The protein below binds the small molecule below.
Small molecule (SMILES): O=C(CCl)N(CCCNC(=O)C(F)(F)F)c1ccc([N+](=O)[O-])cc1

Sequence of chain 1.A:
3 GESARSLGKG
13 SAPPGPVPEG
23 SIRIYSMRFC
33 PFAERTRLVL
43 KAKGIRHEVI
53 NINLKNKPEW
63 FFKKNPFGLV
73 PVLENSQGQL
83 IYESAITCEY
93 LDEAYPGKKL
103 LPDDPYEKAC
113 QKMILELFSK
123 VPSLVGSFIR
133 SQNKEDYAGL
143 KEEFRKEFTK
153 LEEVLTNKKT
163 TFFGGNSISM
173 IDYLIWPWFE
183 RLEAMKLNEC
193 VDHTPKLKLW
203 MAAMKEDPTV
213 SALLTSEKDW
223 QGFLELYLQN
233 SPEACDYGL

Binding-site contacts:
Ligand atom C20 contacts residue TYR229 of chain 1.A at 3.4 Å (hydrophobic).
Ligand atom O22 contacts residue CYS237 of chain 1.A at 3.8 Å.
Ligand atom C19 contacts residue LEU56 of chain 1.A at 3.8 Å (hydrophobic).
Ligand atom O23 contacts residue LEU56 of chain 1.A at 3.5 Å.
Ligand atom O05 contacts residue PHE34 of chain 1.A at 3.1 Å.
Ligand atom C03 contacts residue LEU56 of chain 1.A at 4.0 Å (hydrophobic).
Ligand atom O23 contacts residue TYR229 of chain 1.A at 3.6 Å.
Ligand atom F15 contacts residue ILE131 of chain 1.A at 3.9 Å.
Ligand atom C24 contacts residue MET29 of chain 1.A at 3.6 Å (hydrophobic).
Ligand atom C07 contacts residue PHE34 of chain 1.A at 4.0 Å (hydrophobic).
Ligand atom F16 contacts residue VAL127 of chain 1.A at 2.9 Å.
Ligand atom C04 contacts residue CYS32 of chain 1.A at 2.7 Å (hydrophobic).
Ligand atom F15 contacts residue TRP222 of chain 1.A at 3.4 Å.
Ligand atom C24 contacts residue PHE225 of chain 1.A at 4.0 Å (hydrophobic).
Ligand atom C24 contacts residue TYR229 of chain 1.A at 3.6 Å (hydrophobic).
Ligand atom O12 contacts residue TRP222 of chain 1.A at 3.4 Å.
Ligand atom C04 contacts residue PHE34 of chain 1.A at 3.9 Å (hydrophobic).
Ligand atom F16 contacts residue ILE131 of chain 1.A at 3.8 Å.
Ligand atom C13 contacts residue VAL127 of chain 1.A at 3.3 Å (hydrophobic).
Ligand atom C20 contacts residue LEU56 of chain 1.A at 3.6 Å (hydrophobic).
Ligand atom N06 contacts residue CYS32 of chain 1.A at 3.9 Å.
Ligand atom C03 contacts residue CYS32 of chain 1.A at 1.6 Å (hydrophobic).
Ligand atom O22 contacts residue LYS57 of chain 1.A at 4.0 Å.
Ligand atom N21 contacts residue LEU56 of chain 1.A at 3.4 Å.
Ligand atom O12 contacts residue PRO33 of chain 1.A at 3.5 Å.
Ligand atom O23 contacts residue LYS57 of chain 1.A at 3.5 Å.
Ligand atom F16 contacts residue GLY128 of chain 1.A at 3.6 Å.
Ligand atom C24 contacts residue LEU56 of chain 1.A at 3.8 Å (hydrophobic).
Ligand atom O05 contacts residue PRO33 of chain 1.A at 3.1 Å.
Ligand atom O05 contacts residue CYS32 of chain 1.A at 2.9 Å (h-bond).
Ligand atom O22 contacts residue TYR229 of chain 1.A at 3.3 Å.
Ligand atom F14 contacts residue PRO33 of chain 1.A at 3.9 Å.
Ligand atom O22 contacts residue LEU56 of chain 1.A at 3.7 Å.
Ligand atom F14 contacts residue TRP180 of chain 1.A at 3.8 Å.
Ligand atom F14 contacts residue ARG183 of chain 1.A at 3.9 Å.
Ligand atom C04 contacts residue PRO33 of chain 1.A at 3.7 Å (hydrophobic).
Ligand atom F15 contacts residue VAL127 of chain 1.A at 3.5 Å.
Ligand atom C25 contacts residue MET29 of chain 1.A at 4.0 Å (hydrophobic).
Ligand atom F14 contacts residue VAL127 of chain 1.A at 3.0 Å.
Ligand atom N21 contacts residue TYR229 of chain 1.A at 3.2 Å.